Sequence of chain 1.A:
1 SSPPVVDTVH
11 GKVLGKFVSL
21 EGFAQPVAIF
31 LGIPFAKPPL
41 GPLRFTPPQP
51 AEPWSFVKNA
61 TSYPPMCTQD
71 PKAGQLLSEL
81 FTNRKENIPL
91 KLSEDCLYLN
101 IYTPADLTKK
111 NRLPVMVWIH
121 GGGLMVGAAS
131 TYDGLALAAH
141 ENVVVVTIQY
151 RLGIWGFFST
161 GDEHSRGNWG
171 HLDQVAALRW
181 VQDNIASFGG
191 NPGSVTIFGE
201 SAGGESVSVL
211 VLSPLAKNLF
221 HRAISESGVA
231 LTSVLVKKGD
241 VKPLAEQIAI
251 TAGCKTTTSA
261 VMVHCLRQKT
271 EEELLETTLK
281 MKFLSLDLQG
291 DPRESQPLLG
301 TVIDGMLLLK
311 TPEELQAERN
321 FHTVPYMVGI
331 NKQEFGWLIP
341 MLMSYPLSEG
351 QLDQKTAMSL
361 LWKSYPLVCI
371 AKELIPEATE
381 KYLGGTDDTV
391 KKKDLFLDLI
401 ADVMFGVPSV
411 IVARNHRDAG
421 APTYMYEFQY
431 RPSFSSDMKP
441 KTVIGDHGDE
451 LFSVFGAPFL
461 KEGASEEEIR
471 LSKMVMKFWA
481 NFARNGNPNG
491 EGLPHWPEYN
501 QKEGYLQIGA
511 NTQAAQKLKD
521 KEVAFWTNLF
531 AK

The protein below binds the small molecule below.
Small molecule (SMILES): OC[C@H]1O[C@@](CO)(O[C@H]2O[C@H](CO)[C@@H](O)[C@H](O)[C@H]2O)[C@@H](O)[C@@H]1O

Binding-site contacts:
Ligand atom O2 contacts residue LEU347 of chain 1.A at 4.0 Å.
Ligand atom C1 contacts residue LEU347 of chain 1.A at 3.5 Å (hydrophobic).
Ligand atom O2 contacts residue GLY350 of chain 1.A at 3.5 Å.
Ligand atom O1 contacts residue SER348 of chain 1.A at 3.9 Å.
Ligand atom O6 contacts residue MET341 of chain 1.A at 3.2 Å.
Ligand atom C6 contacts residue MET438 of chain 1.A at 3.2 Å (hydrophobic).
Ligand atom C2 contacts residue LEU347 of chain 1.A at 4.3 Å (hydrophobic).
Ligand atom C2 contacts residue LEU347 of chain 1.A at 3.6 Å (hydrophobic).
Ligand atom C2 contacts residue LYS393 of chain 1.A at 3.5 Å.
Ligand atom C6 contacts residue TRP337 of chain 1.A at 3.7 Å (hydrophobic).
Ligand atom O3 contacts residue LEU397 of chain 1.A at 3.8 Å.
Ligand atom C6 contacts residue MET341 of chain 1.A at 3.6 Å (hydrophobic).
Ligand atom C4 contacts residue TRP337 of chain 1.A at 4.4 Å (hydrophobic).
Ligand atom O5 contacts residue LEU347 of chain 1.A at 3.4 Å (h-bond).
Ligand atom O4 contacts residue GLY336 of chain 1.A at 2.7 Å (h-bond).
Ligand atom C4 contacts residue GLY336 of chain 1.A at 4.0 Å.
Ligand atom C1 contacts residue SER348 of chain 1.A at 3.6 Å.
Ligand atom C6 contacts residue PRO340 of chain 1.A at 3.6 Å (hydrophobic).
Ligand atom O6 contacts residue PRO340 of chain 1.A at 3.9 Å.
Ligand atom O3 contacts residue GLY336 of chain 1.A at 4.2 Å.
Ligand atom O1 contacts residue LEU347 of chain 1.A at 3.7 Å.
Ligand atom O4 contacts residue TRP337 of chain 1.A at 3.3 Å.
Ligand atom O3 contacts residue LYS393 of chain 1.A at 2.8 Å (salt-bridge).
Ligand atom O6 contacts residue MET438 of chain 1.A at 3.0 Å (h-bond).
Ligand atom C5 contacts residue TRP337 of chain 1.A at 4.0 Å (hydrophobic).
Ligand atom O2 contacts residue LEU347 of chain 1.A at 4.1 Å.
Ligand atom C1 contacts residue LEU347 of chain 1.A at 3.0 Å (hydrophobic).
Ligand atom C3 contacts residue LYS393 of chain 1.A at 3.8 Å.
Ligand atom O6 contacts residue TRP337 of chain 1.A at 4.2 Å.
Ligand atom O2 contacts residue LYS393 of chain 1.A at 3.0 Å.
Ligand atom O3 contacts residue GLY350 of chain 1.A at 4.5 Å.
Ligand atom O4 contacts residue PRO440 of chain 1.A at 4.4 Å.